Binding-site contacts:
Ligand atom O9 contacts residue GLU187 of chain 1.E at 3.0 Å (salt-bridge).
Ligand atom O1A contacts residue SER134 of chain 1.E at 3.7 Å.
Ligand atom C10 contacts residue VAL132 of chain 1.E at 3.8 Å (hydrophobic).
Ligand atom C11 contacts residue TRP150 of chain 1.E at 3.7 Å (hydrophobic).
Ligand atom C11 contacts residue SER130 of chain 1.E at 3.1 Å.
Ligand atom C8 contacts residue TYR92 of chain 1.E at 3.8 Å (hydrophobic).
Ligand atom O1A contacts residue LEU223 of chain 1.E at 3.6 Å.
Ligand atom N5 contacts residue TRP150 of chain 1.E at 4.0 Å.
Ligand atom O8 contacts residue TRP150 of chain 1.E at 3.7 Å.
Ligand atom O4 contacts residue VAL132 of chain 1.E at 4.0 Å.
Ligand atom O4 contacts residue GLY222 of chain 1.E at 3.4 Å (h-bond).
Ligand atom C4 contacts residue VAL132 of chain 1.E at 3.6 Å (hydrophobic).
Ligand atom C8 contacts residue TRP150 of chain 1.E at 4.0 Å (hydrophobic).
Ligand atom C1 contacts residue SER133 of chain 1.E at 3.7 Å.
Ligand atom O9 contacts residue TYR92 of chain 1.E at 2.4 Å (h-bond).
Ligand atom O9 contacts residue HIS180 of chain 1.E at 3.3 Å (h-bond).
Ligand atom O1B contacts residue SER133 of chain 1.E at 3.5 Å.
Ligand atom O9 contacts residue SER225 of chain 1.E at 2.7 Å (h-bond).
Ligand atom C1 contacts residue SER134 of chain 1.E at 3.6 Å.
Ligand atom O7 contacts residue ARG190 of chain 1.E at 3.0 Å (salt-bridge).
Ligand atom N5 contacts residue VAL132 of chain 1.E at 2.8 Å (h-bond).
Ligand atom C8 contacts residue ARG190 of chain 1.E at 4.1 Å.
Ligand atom C5 contacts residue VAL132 of chain 1.E at 3.7 Å (hydrophobic).
Ligand atom C9 contacts residue SER225 of chain 1.E at 3.8 Å.
Ligand atom C9 contacts residue TYR92 of chain 1.E at 3.5 Å (hydrophobic).
Ligand atom C11 contacts residue ILE152 of chain 1.E at 4.0 Å (hydrophobic).
Ligand atom C9 contacts residue GLU187 of chain 1.E at 3.2 Å.
Ligand atom O4 contacts residue LEU223 of chain 1.E at 3.9 Å.
Ligand atom C11 contacts residue VAL132 of chain 1.E at 3.9 Å (hydrophobic).
Ligand atom O3 contacts residue GLY222 of chain 1.E at 4.2 Å.
Ligand atom C11 contacts residue GLY131 of chain 1.E at 4.0 Å.
Ligand atom O1B contacts residue SER134 of chain 1.E at 2.7 Å (h-bond).
Ligand atom O8 contacts residue LEU223 of chain 1.E at 3.6 Å.
Ligand atom C9 contacts residue HIS180 of chain 1.E at 4.1 Å.
Ligand atom C10 contacts residue SER130 of chain 1.E at 4.0 Å.
Ligand atom C10 contacts residue TRP150 of chain 1.E at 3.9 Å (hydrophobic).
Ligand atom C7 contacts residue TRP150 of chain 1.E at 3.8 Å (hydrophobic).
Ligand atom O10 contacts residue LEU191 of chain 1.E at 3.7 Å.
Ligand atom O1A contacts residue SER133 of chain 1.E at 2.8 Å (h-bond).
Ligand atom O8 contacts residue TYR92 of chain 1.E at 2.9 Å (h-bond).

Sequence of chain 1.E:
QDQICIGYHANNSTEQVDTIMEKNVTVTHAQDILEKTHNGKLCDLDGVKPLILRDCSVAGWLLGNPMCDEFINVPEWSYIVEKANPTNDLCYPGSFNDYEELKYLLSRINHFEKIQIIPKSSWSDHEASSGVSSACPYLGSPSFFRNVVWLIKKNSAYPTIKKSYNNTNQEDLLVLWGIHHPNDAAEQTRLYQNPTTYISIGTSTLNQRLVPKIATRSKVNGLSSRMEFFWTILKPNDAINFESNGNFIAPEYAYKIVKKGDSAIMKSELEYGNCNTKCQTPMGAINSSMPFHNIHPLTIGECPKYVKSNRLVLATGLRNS

This protein binds this small molecule.
Small molecule (SMILES): CC(=O)N[C@@H]1[C@@H](O)[C@H](O[C@@H]2O[C@H](CO[C@]3(C(=O)O)C[C@H](O)[C@@H](NC(C)=O)[C@H]([C@H](O)[C@H](O)CO)O3)[C@H](O)[C@H](O)[C@H]2O)[C@@H](CO)O[C@H]1O